Binding-site contacts:
Ligand atom C10 contacts residue ASN199 of chain 1.A at 3.6 Å.
Ligand atom C4 contacts residue THR169 of chain 1.A at 3.8 Å.
Ligand atom C7 contacts residue TRP227 of chain 1.A at 3.5 Å (hydrophobic).
Ligand atom C3 contacts residue THR169 of chain 1.A at 3.0 Å.
Ligand atom C5 contacts residue TRP123 of chain 1.A at 4.0 Å (hydrophobic).
Ligand atom C14 contacts residue ASN196 of chain 1.A at 3.5 Å.
Ligand atom C10 contacts residue PHE130 of chain 1.A at 3.6 Å (hydrophobic).
Ligand atom C8 contacts residue ASN196 of chain 1.A at 3.8 Å.
Ligand atom C3 contacts residue TYR168 of chain 1.A at 3.9 Å (hydrophobic).
Ligand atom N2 contacts residue ILE127 of chain 1.A at 3.5 Å.
Ligand atom C6 contacts residue ILE127 of chain 1.A at 3.7 Å (hydrophobic).
Ligand atom C9 contacts residue PHE130 of chain 1.A at 3.8 Å (hydrophobic).
Ligand atom C2 contacts residue ASN196 of chain 1.A at 3.9 Å.
Ligand atom C1 contacts residue PHE130 of chain 1.A at 3.6 Å (hydrophobic).
Ligand atom C2 contacts residue TRP227 of chain 1.A at 3.7 Å (hydrophobic).
Ligand atom C13 contacts residue MET162 of chain 1.A at 3.2 Å (hydrophobic).
Ligand atom C5 contacts residue TRP227 of chain 1.A at 3.9 Å (hydrophobic).
Ligand atom N1 contacts residue ASN199 of chain 1.A at 2.7 Å (h-bond).
Ligand atom N3 contacts residue PHE130 of chain 1.A at 3.5 Å.
Ligand atom N2 contacts residue PHE130 of chain 1.A at 3.4 Å.
Ligand atom C2 contacts residue ASN199 of chain 1.A at 3.9 Å.
Ligand atom C12 contacts residue GLU200 of chain 1.A at 3.7 Å.
Ligand atom N3 contacts residue ASN196 of chain 1.A at 3.1 Å (h-bond).
Ligand atom C10 contacts residue LEU203 of chain 1.A at 3.7 Å (hydrophobic).
Ligand atom N2 contacts residue ASN199 of chain 1.A at 3.0 Å (h-bond).
Ligand atom F contacts residue TYR168 of chain 1.A at 3.3 Å.
Ligand atom C2 contacts residue PHE130 of chain 1.A at 3.5 Å (hydrophobic).
Ligand atom C7 contacts residue PHE130 of chain 1.A at 3.7 Å (hydrophobic).
Ligand atom C9 contacts residue ASN199 of chain 1.A at 3.7 Å.
Ligand atom C6 contacts residue GLY126 of chain 1.A at 3.8 Å.
Ligand atom C6 contacts residue TRP227 of chain 1.A at 3.6 Å (hydrophobic).
Ligand atom C1 contacts residue ASN196 of chain 1.A at 3.8 Å.
Ligand atom C13 contacts residue TRP165 of chain 1.A at 3.8 Å (hydrophobic).
Ligand atom C8 contacts residue TRP227 of chain 1.A at 3.9 Å (hydrophobic).
Ligand atom F contacts residue TRP123 of chain 1.A at 3.6 Å.
Ligand atom C11 contacts residue GLU200 of chain 1.A at 3.8 Å.
Ligand atom N1 contacts residue PHE130 of chain 1.A at 3.5 Å.
Ligand atom C8 contacts residue THR169 of chain 1.A at 3.2 Å.
Ligand atom C1 contacts residue ASN199 of chain 1.A at 3.6 Å.
Ligand atom C12 contacts residue TRP158 of chain 1.A at 3.7 Å (hydrophobic).

Sequence of chain 1.A:
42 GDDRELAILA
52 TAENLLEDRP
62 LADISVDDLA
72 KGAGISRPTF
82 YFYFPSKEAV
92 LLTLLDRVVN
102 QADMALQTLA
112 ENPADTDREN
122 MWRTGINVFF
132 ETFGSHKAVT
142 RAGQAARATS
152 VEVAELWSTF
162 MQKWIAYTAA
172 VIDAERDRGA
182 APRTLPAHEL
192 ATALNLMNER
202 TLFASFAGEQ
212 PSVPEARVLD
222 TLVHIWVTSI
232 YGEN

This small molecule binds to this protein.
Small molecule (SMILES): Fc1ccc(-c2nnc(-c3ccccc3)[nH]2)cc1